A small-molecule ligand and the protein it binds are described below.
Small molecule (SMILES): CC(=O)N[C@H]1[C@H]([C@H](O)[C@H](O)CO)O[C@@](O)(C(=O)O)C[C@@H]1O

Binding-site contacts:
Ligand atom C8 contacts residue ALA146 of chain 44.A at 4.5 Å (hydrophobic).
Ligand atom C6 contacts residue ALA146 of chain 44.A at 4.2 Å (hydrophobic).
Ligand atom O1B contacts residue SER147 of chain 44.A at 2.7 Å (h-bond).
Ligand atom C4 contacts residue TYR145 of chain 44.A at 3.6 Å (hydrophobic).
Ligand atom O4 contacts residue TYR145 of chain 44.A at 4.2 Å.
Ligand atom O1A contacts residue SER147 of chain 44.A at 3.1 Å (h-bond).
Ligand atom C4 contacts residue PRO252 of chain 43.A at 3.7 Å (hydrophobic).
Ligand atom C1 contacts residue ALA146 of chain 44.A at 4.0 Å (hydrophobic).
Ligand atom C11 contacts residue ARG143 of chain 44.A at 4.0 Å.
Ligand atom O1A contacts residue ALA146 of chain 44.A at 3.2 Å.
Ligand atom C6 contacts residue TYR145 of chain 44.A at 3.4 Å (hydrophobic).
Ligand atom C1 contacts residue PRO252 of chain 43.A at 4.0 Å (hydrophobic).
Ligand atom O4 contacts residue TYR250 of chain 43.A at 3.4 Å.
Ligand atom C9 contacts residue TYR145 of chain 44.A at 4.4 Å (hydrophobic).
Ligand atom C10 contacts residue TYR250 of chain 43.A at 3.5 Å (hydrophobic).
Ligand atom C1 contacts residue SER147 of chain 44.A at 3.6 Å.
Ligand atom C10 contacts residue TYR145 of chain 44.A at 3.6 Å (hydrophobic).
Ligand atom C3 contacts residue PRO252 of chain 43.A at 3.8 Å (hydrophobic).
Ligand atom C11 contacts residue TYR250 of chain 43.A at 3.7 Å (hydrophobic).
Ligand atom O10 contacts residue TYR250 of chain 43.A at 2.8 Å (h-bond).
Ligand atom N5 contacts residue TYR145 of chain 44.A at 2.6 Å (h-bond).
Ligand atom C5 contacts residue TYR145 of chain 44.A at 3.3 Å (hydrophobic).
Ligand atom N5 contacts residue TYR250 of chain 43.A at 4.4 Å.
Ligand atom O4 contacts residue PRO252 of chain 43.A at 3.6 Å.
Ligand atom C7 contacts residue TYR145 of chain 44.A at 3.9 Å (hydrophobic).
Ligand atom O8 contacts residue ALA146 of chain 44.A at 3.3 Å.
Ligand atom C11 contacts residue TYR145 of chain 44.A at 3.7 Å (hydrophobic).
Ligand atom O1B contacts residue ALA146 of chain 44.A at 4.3 Å.
Ligand atom O1A contacts residue ASN148 of chain 44.A at 4.3 Å.
Ligand atom O4 contacts residue ASN251 of chain 43.A at 4.1 Å.
Ligand atom O1B contacts residue PRO252 of chain 43.A at 3.3 Å.

Sequence of chain 44.A:
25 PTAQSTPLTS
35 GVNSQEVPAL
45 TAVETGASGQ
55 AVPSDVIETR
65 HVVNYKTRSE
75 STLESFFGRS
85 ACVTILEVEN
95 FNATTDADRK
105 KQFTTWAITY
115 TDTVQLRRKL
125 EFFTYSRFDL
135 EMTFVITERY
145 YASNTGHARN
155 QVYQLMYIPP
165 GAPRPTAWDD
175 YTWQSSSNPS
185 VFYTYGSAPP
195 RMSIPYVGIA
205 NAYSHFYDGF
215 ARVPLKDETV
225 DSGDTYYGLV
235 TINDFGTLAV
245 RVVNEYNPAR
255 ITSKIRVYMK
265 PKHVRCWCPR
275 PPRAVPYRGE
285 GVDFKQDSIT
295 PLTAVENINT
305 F

Sequence of chain 43.A:
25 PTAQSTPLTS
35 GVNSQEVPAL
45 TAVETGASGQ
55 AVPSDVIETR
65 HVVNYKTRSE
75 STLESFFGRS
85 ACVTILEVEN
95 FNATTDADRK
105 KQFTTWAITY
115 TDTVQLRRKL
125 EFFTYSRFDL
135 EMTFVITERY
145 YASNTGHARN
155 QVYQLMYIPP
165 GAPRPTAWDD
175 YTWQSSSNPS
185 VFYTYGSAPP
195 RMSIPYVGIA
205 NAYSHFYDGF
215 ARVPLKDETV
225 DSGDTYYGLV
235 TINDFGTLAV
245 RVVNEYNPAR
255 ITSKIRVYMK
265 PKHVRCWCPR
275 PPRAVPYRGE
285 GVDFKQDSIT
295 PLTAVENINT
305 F